Sequence of chain 1.A:
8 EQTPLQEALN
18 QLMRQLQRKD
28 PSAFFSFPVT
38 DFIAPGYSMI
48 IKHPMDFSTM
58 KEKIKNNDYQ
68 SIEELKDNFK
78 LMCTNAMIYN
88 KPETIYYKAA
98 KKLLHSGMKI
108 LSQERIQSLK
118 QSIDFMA

Binding-site contacts:
Ligand atom C26 contacts residue ILE40 of chain 1.A at 3.6 Å (hydrophobic).
Ligand atom C19 contacts residue PHE31 of chain 1.A at 3.9 Å (hydrophobic).
Ligand atom C6 contacts residue VAL36 of chain 1.A at 4.1 Å (hydrophobic).
Ligand atom C9 contacts residue PHE31 of chain 1.A at 3.0 Å (hydrophobic).
Ligand atom C26 contacts residue VAL36 of chain 1.A at 4.0 Å (hydrophobic).
Ligand atom C1 contacts residue TYR93 of chain 1.A at 3.8 Å (hydrophobic).
Ligand atom C2 contacts residue ILE40 of chain 1.A at 3.5 Å (hydrophobic).
Ligand atom N8 contacts residue VAL36 of chain 1.A at 3.8 Å.
Ligand atom C4 contacts residue ALA41 of chain 1.A at 4.0 Å (hydrophobic).
Ligand atom C17 contacts residue PHE31 of chain 1.A at 3.7 Å (hydrophobic).
Ligand atom O11 contacts residue ASN87 of chain 1.A at 2.9 Å (h-bond).
Ligand atom C19 contacts residue TYR93 of chain 1.A at 3.8 Å (hydrophobic).
Ligand atom C17 contacts residue ILE40 of chain 1.A at 3.8 Å (hydrophobic).
Ligand atom C2 contacts residue TYR93 of chain 1.A at 3.7 Å (hydrophobic).
Ligand atom C4 contacts residue TYR93 of chain 1.A at 3.8 Å (hydrophobic).
Ligand atom N15 contacts residue ALA30 of chain 1.A at 4.0 Å.
Ligand atom C1 contacts residue ILE40 of chain 1.A at 3.8 Å (hydrophobic).
Ligand atom C18 contacts residue PHE31 of chain 1.A at 3.9 Å (hydrophobic).
Ligand atom C10 contacts residue PHE31 of chain 1.A at 4.0 Å (hydrophobic).
Ligand atom O25 contacts residue ILE40 of chain 1.A at 3.6 Å.
Ligand atom C4 contacts residue ASN87 of chain 1.A at 3.5 Å.
Ligand atom C12 contacts residue PHE32 of chain 1.A at 3.5 Å (hydrophobic).
Ligand atom C23 contacts residue PHE31 of chain 1.A at 3.4 Å (hydrophobic).
Ligand atom C23 contacts residue TYR93 of chain 1.A at 3.2 Å (hydrophobic).
Ligand atom C24 contacts residue ALA30 of chain 1.A at 3.6 Å (hydrophobic).
Ligand atom C6 contacts residue TYR93 of chain 1.A at 3.9 Å (hydrophobic).
Ligand atom C26 contacts residue PRO35 of chain 1.A at 3.3 Å (hydrophobic).
Ligand atom N3 contacts residue ALA41 of chain 1.A at 3.5 Å.
Ligand atom C2 contacts residue ALA41 of chain 1.A at 4.1 Å (hydrophobic).
Ligand atom C7 contacts residue VAL36 of chain 1.A at 4.0 Å (hydrophobic).
Ligand atom C12 contacts residue PHE31 of chain 1.A at 3.9 Å (hydrophobic).
Ligand atom C7 contacts residue ASN87 of chain 1.A at 3.9 Å.
Ligand atom C5 contacts residue TYR93 of chain 1.A at 3.9 Å (hydrophobic).
Ligand atom N3 contacts residue TYR93 of chain 1.A at 3.8 Å.
Ligand atom N8 contacts residue PHE31 of chain 1.A at 3.9 Å.
Ligand atom N3 contacts residue ILE40 of chain 1.A at 4.0 Å.
Ligand atom O25 contacts residue VAL36 of chain 1.A at 4.0 Å.
Ligand atom C12 contacts residue ALA83 of chain 1.A at 4.0 Å (hydrophobic).
Ligand atom O25 contacts residue PHE31 of chain 1.A at 3.5 Å (h-bond).
Ligand atom C26 contacts residue PHE34 of chain 1.A at 3.5 Å (hydrophobic).

This small molecule binds to this protein.
Small molecule (SMILES): COc1cc(-c2cn(C)c(=O)c3cnccc23)c(OC)cc1CN(C)C